Sequence of chain 11.S:
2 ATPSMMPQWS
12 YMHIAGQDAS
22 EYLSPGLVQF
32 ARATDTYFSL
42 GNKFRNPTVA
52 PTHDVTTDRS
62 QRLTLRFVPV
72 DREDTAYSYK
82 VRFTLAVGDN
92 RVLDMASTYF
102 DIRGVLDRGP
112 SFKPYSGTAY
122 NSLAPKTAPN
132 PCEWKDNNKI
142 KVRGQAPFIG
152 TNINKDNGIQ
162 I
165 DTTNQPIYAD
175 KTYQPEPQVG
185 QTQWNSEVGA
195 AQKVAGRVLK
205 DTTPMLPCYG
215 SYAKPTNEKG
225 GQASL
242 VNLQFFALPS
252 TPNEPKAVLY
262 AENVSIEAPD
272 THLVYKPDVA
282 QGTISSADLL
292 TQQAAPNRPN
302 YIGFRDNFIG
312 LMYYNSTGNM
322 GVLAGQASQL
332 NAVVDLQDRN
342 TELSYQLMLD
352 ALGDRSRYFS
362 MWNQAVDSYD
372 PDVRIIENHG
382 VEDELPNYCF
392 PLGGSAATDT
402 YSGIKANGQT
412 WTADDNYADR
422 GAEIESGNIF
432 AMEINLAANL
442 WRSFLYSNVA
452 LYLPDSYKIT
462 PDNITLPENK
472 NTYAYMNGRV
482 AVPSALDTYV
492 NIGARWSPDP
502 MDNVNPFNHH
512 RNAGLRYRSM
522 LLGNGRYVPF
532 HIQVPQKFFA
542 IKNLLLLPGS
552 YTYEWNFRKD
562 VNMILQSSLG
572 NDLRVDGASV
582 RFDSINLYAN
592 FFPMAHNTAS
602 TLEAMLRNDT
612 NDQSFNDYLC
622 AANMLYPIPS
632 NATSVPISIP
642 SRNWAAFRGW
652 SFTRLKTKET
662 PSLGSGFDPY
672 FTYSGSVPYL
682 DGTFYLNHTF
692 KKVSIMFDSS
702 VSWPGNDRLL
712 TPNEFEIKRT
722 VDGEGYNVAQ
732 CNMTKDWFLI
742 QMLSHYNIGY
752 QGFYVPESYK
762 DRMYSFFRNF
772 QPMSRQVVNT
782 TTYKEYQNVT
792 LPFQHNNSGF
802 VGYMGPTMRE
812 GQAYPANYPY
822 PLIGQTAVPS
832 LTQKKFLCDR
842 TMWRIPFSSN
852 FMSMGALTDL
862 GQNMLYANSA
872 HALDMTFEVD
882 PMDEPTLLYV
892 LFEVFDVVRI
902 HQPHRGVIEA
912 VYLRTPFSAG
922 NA

Sequence of chain 11.Q:
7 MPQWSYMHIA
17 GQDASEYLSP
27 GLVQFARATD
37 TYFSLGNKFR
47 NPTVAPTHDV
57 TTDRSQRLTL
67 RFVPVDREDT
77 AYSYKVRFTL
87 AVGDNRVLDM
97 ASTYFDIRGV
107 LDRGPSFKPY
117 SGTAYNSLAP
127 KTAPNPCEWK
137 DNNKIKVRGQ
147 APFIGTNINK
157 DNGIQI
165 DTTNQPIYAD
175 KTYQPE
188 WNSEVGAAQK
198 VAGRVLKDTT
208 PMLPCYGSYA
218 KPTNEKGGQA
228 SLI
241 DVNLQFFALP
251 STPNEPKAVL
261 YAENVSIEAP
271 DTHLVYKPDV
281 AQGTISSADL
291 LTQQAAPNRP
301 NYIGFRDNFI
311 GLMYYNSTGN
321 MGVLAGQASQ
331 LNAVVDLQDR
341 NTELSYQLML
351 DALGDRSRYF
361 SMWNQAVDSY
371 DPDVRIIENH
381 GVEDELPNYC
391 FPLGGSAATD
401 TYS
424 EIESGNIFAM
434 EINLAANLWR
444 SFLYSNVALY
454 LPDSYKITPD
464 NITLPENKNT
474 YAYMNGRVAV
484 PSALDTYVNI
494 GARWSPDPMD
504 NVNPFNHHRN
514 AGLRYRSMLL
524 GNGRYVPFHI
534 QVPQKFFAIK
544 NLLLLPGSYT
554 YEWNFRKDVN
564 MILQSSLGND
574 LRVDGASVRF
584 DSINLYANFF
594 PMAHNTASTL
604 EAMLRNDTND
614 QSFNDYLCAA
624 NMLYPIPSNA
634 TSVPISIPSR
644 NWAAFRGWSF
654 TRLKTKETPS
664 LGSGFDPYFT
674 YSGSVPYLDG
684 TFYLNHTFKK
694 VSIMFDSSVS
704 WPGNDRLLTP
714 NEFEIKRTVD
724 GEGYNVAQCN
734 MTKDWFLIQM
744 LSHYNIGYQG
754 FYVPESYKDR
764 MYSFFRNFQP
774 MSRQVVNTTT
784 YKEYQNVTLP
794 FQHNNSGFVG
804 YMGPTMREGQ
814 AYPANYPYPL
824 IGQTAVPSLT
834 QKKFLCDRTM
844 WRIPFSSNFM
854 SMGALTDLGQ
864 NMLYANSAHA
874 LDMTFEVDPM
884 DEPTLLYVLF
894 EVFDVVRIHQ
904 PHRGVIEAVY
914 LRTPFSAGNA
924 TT

The small molecule below binds the protein below.
Small molecule (SMILES): NC(N)=NCCC[C@H](NC(=O)[C@@H]1CCCN1)C(=O)N[C@H](C=O)CC1=NC=NC1

Binding-site contacts:
Ligand atom N contacts residue CYS621 of chain 11.Q at 2.9 Å (h-bond).
Ligand atom CA contacts residue ARG649 of chain 11.Q at 3.4 Å.
Ligand atom O contacts residue ALA857 of chain 11.Q at 4.0 Å.
Ligand atom CE1 contacts residue LEU348 of chain 11.Q at 3.9 Å (hydrophobic).
Ligand atom CB contacts residue GLU894 of chain 11.Q at 3.5 Å.
Ligand atom CD contacts residue ARG46 of chain 11.S at 4.1 Å.
Ligand atom CB contacts residue ARG649 of chain 11.Q at 4.1 Å.
Ligand atom CD2 contacts residue ARG845 of chain 11.Q at 3.5 Å.
Ligand atom CA contacts residue CYS621 of chain 11.Q at 3.7 Å (hydrophobic).
Ligand atom CA contacts residue TYR619 of chain 11.Q at 3.9 Å (hydrophobic).
Ligand atom CB contacts residue ALA857 of chain 11.Q at 3.9 Å (hydrophobic).
Ligand atom CE1 contacts residue MET843 of chain 11.Q at 3.6 Å (hydrophobic).
Ligand atom CB contacts residue TYR619 of chain 11.Q at 3.0 Å (hydrophobic).
Ligand atom N contacts residue TYR619 of chain 11.Q at 3.6 Å.
Ligand atom CE1 contacts residue LEU620 of chain 11.Q at 3.5 Å (hydrophobic).
Ligand atom N contacts residue ARG649 of chain 11.Q at 4.1 Å.
Ligand atom CD contacts residue ASN617 of chain 11.Q at 3.2 Å.
Ligand atom O contacts residue ARG845 of chain 11.Q at 3.8 Å.
Ligand atom C contacts residue TYR619 of chain 11.Q at 3.1 Å (hydrophobic).
Ligand atom N contacts residue ASN617 of chain 11.Q at 3.6 Å.
Ligand atom ND1 contacts residue LEU620 of chain 11.Q at 3.0 Å.
Ligand atom CB contacts residue TYR619 of chain 11.Q at 3.8 Å (hydrophobic).
Ligand atom CG contacts residue TYR619 of chain 11.Q at 3.8 Å (hydrophobic).
Ligand atom N contacts residue ASP618 of chain 11.Q at 3.9 Å.
Ligand atom C contacts residue ARG845 of chain 11.Q at 3.6 Å.
Ligand atom CG contacts residue GLU894 of chain 11.Q at 3.9 Å.
Ligand atom N contacts residue TYR619 of chain 11.Q at 3.5 Å (h-bond).
Ligand atom O contacts residue TYR619 of chain 11.Q at 2.6 Å.
Ligand atom CB contacts residue PHE896 of chain 11.Q at 3.3 Å (hydrophobic).
Ligand atom CD2 contacts residue GLU894 of chain 11.Q at 3.7 Å.
Ligand atom CD contacts residue CYS621 of chain 11.Q at 3.6 Å (hydrophobic).
Ligand atom CD contacts residue ASP897 of chain 11.Q at 3.5 Å.
Ligand atom NE2 contacts residue GLU894 of chain 11.Q at 4.1 Å.
Ligand atom CG contacts residue ASN617 of chain 11.Q at 4.1 Å.
Ligand atom CA contacts residue TYR619 of chain 11.Q at 3.8 Å (hydrophobic).
Ligand atom CG contacts residue PHE896 of chain 11.Q at 3.0 Å (hydrophobic).
Ligand atom CD contacts residue PHE896 of chain 11.Q at 4.1 Å (hydrophobic).
Ligand atom O contacts residue ARG649 of chain 11.Q at 3.9 Å.
Ligand atom CB contacts residue ARG649 of chain 11.Q at 3.6 Å.
Ligand atom CG contacts residue ARG46 of chain 11.S at 3.9 Å.